Binding-site contacts:
Ligand atom C1 contacts residue ASN107 of chain 2.B at 1.4 Å.
Ligand atom C7 contacts residue ASN107 of chain 2.B at 3.3 Å.
Ligand atom N2 contacts residue ASN107 of chain 2.B at 2.8 Å (h-bond).
Ligand atom O7 contacts residue ASN107 of chain 2.B at 3.4 Å (h-bond).
Ligand atom C5 contacts residue ASN107 of chain 2.B at 3.7 Å.
Ligand atom C3 contacts residue ASN107 of chain 2.B at 3.8 Å.
Ligand atom C4 contacts residue ASN107 of chain 2.B at 4.2 Å.
Ligand atom O7 contacts residue GLU110 of chain 2.B at 4.4 Å.
Ligand atom C8 contacts residue ASN107 of chain 2.B at 4.4 Å.
Ligand atom C2 contacts residue ASN107 of chain 2.B at 2.4 Å.
Ligand atom O5 contacts residue ASN107 of chain 2.B at 2.4 Å (h-bond).

This small molecule binds to this protein.
Small molecule (SMILES): CC(=O)N[C@@H]1[C@@H](O)[C@H](O)[C@@H](CO)O[C@H]1O

Sequence of chain 2.B:
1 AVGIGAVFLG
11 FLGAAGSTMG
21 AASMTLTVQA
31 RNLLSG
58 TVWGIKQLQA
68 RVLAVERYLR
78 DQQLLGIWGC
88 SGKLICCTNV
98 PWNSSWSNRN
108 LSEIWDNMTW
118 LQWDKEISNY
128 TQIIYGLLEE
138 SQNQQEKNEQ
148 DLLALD